Binding-site contacts:
Ligand atom C2 contacts residue CYS189 of chain 1.B at 4.1 Å (hydrophobic).
Ligand atom C1 contacts residue LEU118 of chain 1.C at 4.1 Å (hydrophobic).
Ligand atom C3 contacts residue TYR194 of chain 1.B at 3.8 Å (hydrophobic).
Ligand atom C6 contacts residue CYS189 of chain 1.B at 3.8 Å (hydrophobic).
Ligand atom C8 contacts residue TRP54 of chain 1.C at 3.5 Å (hydrophobic).
Ligand atom C2 contacts residue TRP148 of chain 1.B at 3.7 Å (hydrophobic).
Ligand atom N2 contacts residue TRP148 of chain 1.B at 3.1 Å (h-bond).
Ligand atom C9 contacts residue TYR187 of chain 1.B at 4.4 Å (hydrophobic).
Ligand atom C10 contacts residue SER147 of chain 1.B at 4.3 Å.
Ligand atom C10 contacts residue TYR194 of chain 1.B at 3.1 Å (hydrophobic).
Ligand atom C6 contacts residue TRP148 of chain 1.B at 4.0 Å (hydrophobic).
Ligand atom C3 contacts residue CYS190 of chain 1.B at 3.4 Å (hydrophobic).
Ligand atom C9 contacts residue TRP148 of chain 1.B at 4.2 Å (hydrophobic).
Ligand atom C3 contacts residue TRP148 of chain 1.B at 4.4 Å (hydrophobic).
Ligand atom C10 contacts residue TRP148 of chain 1.B at 2.9 Å (hydrophobic).
Ligand atom C5 contacts residue LEU108 of chain 1.C at 4.5 Å (hydrophobic).
Ligand atom C3 contacts residue CYS189 of chain 1.B at 3.7 Å (hydrophobic).
Ligand atom N1 contacts residue LEU118 of chain 1.C at 4.3 Å.
Ligand atom C2 contacts residue LEU118 of chain 1.C at 4.3 Å (hydrophobic).
Ligand atom C1 contacts residue TRP148 of chain 1.B at 3.6 Å (hydrophobic).
Ligand atom N1 contacts residue TRP148 of chain 1.B at 4.2 Å.
Ligand atom C7 contacts residue CYS189 of chain 1.B at 4.5 Å (hydrophobic).
Ligand atom C4 contacts residue TYR194 of chain 1.B at 4.1 Å (hydrophobic).
Ligand atom C7 contacts residue LEU118 of chain 1.C at 3.8 Å (hydrophobic).
Ligand atom C8 contacts residue TRP148 of chain 1.B at 4.3 Å (hydrophobic).
Ligand atom C6 contacts residue LEU118 of chain 1.C at 4.3 Å (hydrophobic).
Ligand atom C9 contacts residue TYR92 of chain 1.B at 3.7 Å (hydrophobic).
Ligand atom C4 contacts residue CYS190 of chain 1.B at 3.6 Å (hydrophobic).
Ligand atom C7 contacts residue TRP148 of chain 1.B at 4.3 Å (hydrophobic).
Ligand atom C4 contacts residue LEU108 of chain 1.C at 4.3 Å (hydrophobic).

Sequence of chain 1.B:
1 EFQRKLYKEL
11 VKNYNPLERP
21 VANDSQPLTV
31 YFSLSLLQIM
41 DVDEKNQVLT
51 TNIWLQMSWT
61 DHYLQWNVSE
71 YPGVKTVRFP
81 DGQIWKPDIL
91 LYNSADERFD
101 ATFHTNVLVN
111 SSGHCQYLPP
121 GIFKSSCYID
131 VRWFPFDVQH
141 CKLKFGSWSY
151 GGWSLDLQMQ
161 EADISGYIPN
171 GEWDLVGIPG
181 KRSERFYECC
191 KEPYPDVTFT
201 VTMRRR

Sequence of chain 1.C:
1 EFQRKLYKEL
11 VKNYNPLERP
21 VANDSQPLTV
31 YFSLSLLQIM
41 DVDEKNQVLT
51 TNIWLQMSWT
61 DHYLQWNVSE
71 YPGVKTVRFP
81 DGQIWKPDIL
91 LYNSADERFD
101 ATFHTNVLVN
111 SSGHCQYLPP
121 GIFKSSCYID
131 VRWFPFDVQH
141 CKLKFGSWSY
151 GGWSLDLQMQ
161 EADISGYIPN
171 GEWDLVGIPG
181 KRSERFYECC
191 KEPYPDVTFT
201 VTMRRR

This protein binds this small molecule.
Small molecule (SMILES): CN1CCC[C@H]1c1cccnc1